Binding-site contacts:
Ligand atom C8 contacts residue SER208 of chain 1.A at 3.2 Å.
Ligand atom O7 contacts residue PHE445 of chain 1.A at 2.9 Å (h-bond).
Ligand atom C7 contacts residue SER232 of chain 1.A at 3.8 Å.
Ligand atom C3 contacts residue ASN271 of chain 1.A at 3.7 Å.
Ligand atom C6 contacts residue LEU228 of chain 1.A at 3.8 Å (hydrophobic).
Ligand atom C2 contacts residue HIS442 of chain 1.A at 3.5 Å.
Ligand atom C1 contacts residue HIS442 of chain 1.A at 3.7 Å.
Ligand atom C8 contacts residue ASP230 of chain 1.A at 3.8 Å.
Ligand atom N2 contacts residue ASN271 of chain 1.A at 2.8 Å (h-bond).
Ligand atom C5 contacts residue ASN271 of chain 1.A at 3.6 Å.
Ligand atom C6 contacts residue HIS442 of chain 1.A at 3.3 Å.
Ligand atom C6 contacts residue SER443 of chain 1.A at 3.6 Å.
Ligand atom C8 contacts residue SER232 of chain 1.A at 3.4 Å.
Ligand atom C6 contacts residue ASP440 of chain 1.A at 3.1 Å.
Ligand atom C8 contacts residue LEU228 of chain 1.A at 3.8 Å (hydrophobic).
Ligand atom C7 contacts residue LYS204 of chain 1.A at 3.8 Å.
Ligand atom C8 contacts residue PHE445 of chain 1.A at 3.7 Å (hydrophobic).
Ligand atom C2 contacts residue ASP230 of chain 1.A at 3.7 Å.
Ligand atom N2 contacts residue ASP230 of chain 1.A at 2.9 Å (salt-bridge).
Ligand atom O4 contacts residue PHE206 of chain 1.A at 3.6 Å.
Ligand atom C2 contacts residue ASN444 of chain 1.A at 3.8 Å.
Ligand atom O7 contacts residue TYR446 of chain 1.A at 3.7 Å.
Ligand atom O7 contacts residue LYS204 of chain 1.A at 3.0 Å (salt-bridge).
Ligand atom C2 contacts residue ASN271 of chain 1.A at 2.3 Å.
Ligand atom N2 contacts residue SER232 of chain 1.A at 3.8 Å.
Ligand atom C7 contacts residue ASP230 of chain 1.A at 3.8 Å.
Ligand atom C7 contacts residue LEU228 of chain 1.A at 3.5 Å (hydrophobic).
Ligand atom C6 contacts residue HIS442 of chain 1.A at 3.5 Å.
Ligand atom O7 contacts residue ASN444 of chain 1.A at 3.1 Å (h-bond).
Ligand atom C8 contacts residue TYR269 of chain 1.A at 3.7 Å (hydrophobic).
Ligand atom O7 contacts residue LEU228 of chain 1.A at 3.4 Å.
Ligand atom C8 contacts residue LYS204 of chain 1.A at 3.8 Å.
Ligand atom O5 contacts residue ASN271 of chain 1.A at 2.3 Å (h-bond).
Ligand atom C7 contacts residue ASN271 of chain 1.A at 3.6 Å.
Ligand atom C6 contacts residue SER443 of chain 1.A at 3.5 Å.
Ligand atom O6 contacts residue SER443 of chain 1.A at 3.7 Å.
Ligand atom C1 contacts residue ASP230 of chain 1.A at 3.6 Å.
Ligand atom O6 contacts residue ASP440 of chain 1.A at 2.1 Å (salt-bridge).
Ligand atom C1 contacts residue ASN271 of chain 1.A at 1.4 Å.
Ligand atom O6 contacts residue HIS442 of chain 1.A at 3.6 Å (h-bond).

A protein and the small-molecule ligand that binds it are described below.
Small molecule (SMILES): CC(=O)N[C@H]1[C@H](O[C@H]2[C@H](O)[C@@H](NC(C)=O)CO[C@@H]2CO)O[C@H](CO)[C@@H](O[C@@H]2O[C@H](CO[C@@H]3O[C@H](CO)[C@@H](O)[C@H](O)[C@@H]3O)[C@@H](O)[C@H](O[C@H]3[C@@H](O)[C@H](O)[C@@H](CO)O[C@@H]3O)[C@@H]2O)[C@@H]1O

Sequence of chain 1.A:
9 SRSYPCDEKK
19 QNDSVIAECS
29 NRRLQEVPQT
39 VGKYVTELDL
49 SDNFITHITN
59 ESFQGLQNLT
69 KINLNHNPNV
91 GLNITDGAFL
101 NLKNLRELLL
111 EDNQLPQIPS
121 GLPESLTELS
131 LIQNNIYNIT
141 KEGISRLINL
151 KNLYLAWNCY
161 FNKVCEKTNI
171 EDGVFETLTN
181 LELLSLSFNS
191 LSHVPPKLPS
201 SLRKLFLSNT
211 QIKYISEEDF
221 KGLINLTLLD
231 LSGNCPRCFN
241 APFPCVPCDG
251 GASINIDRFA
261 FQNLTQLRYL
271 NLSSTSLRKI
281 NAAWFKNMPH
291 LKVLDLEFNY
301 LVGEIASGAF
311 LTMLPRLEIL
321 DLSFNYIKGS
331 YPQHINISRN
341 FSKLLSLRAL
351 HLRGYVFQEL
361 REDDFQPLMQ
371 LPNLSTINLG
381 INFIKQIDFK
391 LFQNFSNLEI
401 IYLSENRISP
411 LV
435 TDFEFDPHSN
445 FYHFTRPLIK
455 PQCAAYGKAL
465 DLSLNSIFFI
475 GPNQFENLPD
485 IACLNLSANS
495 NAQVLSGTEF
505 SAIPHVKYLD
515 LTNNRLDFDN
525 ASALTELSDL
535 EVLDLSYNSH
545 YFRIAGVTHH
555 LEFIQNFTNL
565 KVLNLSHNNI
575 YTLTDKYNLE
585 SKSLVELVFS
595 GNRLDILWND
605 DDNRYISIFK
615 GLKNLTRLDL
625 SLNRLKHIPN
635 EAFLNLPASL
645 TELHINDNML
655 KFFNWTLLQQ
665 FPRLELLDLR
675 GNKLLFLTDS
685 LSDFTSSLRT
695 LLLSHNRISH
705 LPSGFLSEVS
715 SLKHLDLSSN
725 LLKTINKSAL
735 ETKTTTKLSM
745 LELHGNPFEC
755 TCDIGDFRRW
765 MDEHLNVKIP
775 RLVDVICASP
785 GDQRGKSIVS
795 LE